Binding-site contacts:
Ligand atom C3 contacts residue ASN10 of chain 1.B at 3.9 Å.
Ligand atom C1 contacts residue ASN10 of chain 1.B at 1.4 Å.
Ligand atom C4 contacts residue ALA39 of chain 1.B at 4.0 Å (hydrophobic).
Ligand atom O3 contacts residue SER38 of chain 1.B at 4.0 Å.
Ligand atom N2 contacts residue PHE9 of chain 1.B at 4.5 Å.
Ligand atom C5 contacts residue ASN10 of chain 1.B at 3.7 Å.
Ligand atom C7 contacts residue GLY6 of chain 1.B at 3.8 Å.
Ligand atom O7 contacts residue GLY6 of chain 1.B at 3.6 Å.
Ligand atom O5 contacts residue ASN10 of chain 1.B at 2.4 Å (h-bond).
Ligand atom O4 contacts residue SER38 of chain 1.B at 3.7 Å.
Ligand atom O6 contacts residue VAL34 of chain 1.B at 3.7 Å.
Ligand atom C3 contacts residue ASN37 of chain 1.B at 3.3 Å.
Ligand atom O7 contacts residue ASN10 of chain 1.B at 4.1 Å.
Ligand atom C3 contacts residue SER38 of chain 1.B at 4.5 Å.
Ligand atom O3 contacts residue ALA39 of chain 1.B at 3.4 Å (h-bond).
Ligand atom C6 contacts residue VAL34 of chain 1.B at 4.2 Å (hydrophobic).
Ligand atom C7 contacts residue PHE5 of chain 1.B at 4.4 Å (hydrophobic).
Ligand atom C8 contacts residue PHE9 of chain 1.B at 3.9 Å (hydrophobic).
Ligand atom C4 contacts residue ASN10 of chain 1.B at 4.3 Å.
Ligand atom O3 contacts residue ASN37 of chain 1.B at 2.6 Å (h-bond).
Ligand atom C2 contacts residue ASN37 of chain 1.B at 4.3 Å.
Ligand atom C8 contacts residue LEU35 of chain 1.B at 3.8 Å (hydrophobic).
Ligand atom C7 contacts residue ASN10 of chain 1.B at 3.8 Å.
Ligand atom O4 contacts residue ALA39 of chain 1.B at 3.1 Å (h-bond).
Ligand atom N2 contacts residue ASN10 of chain 1.B at 3.0 Å (h-bond).
Ligand atom C8 contacts residue GLY6 of chain 1.B at 3.7 Å.
Ligand atom O3 contacts residue VAL34 of chain 1.B at 3.6 Å.
Ligand atom C8 contacts residue PHE5 of chain 1.B at 3.6 Å (hydrophobic).
Ligand atom C3 contacts residue ALA39 of chain 1.B at 4.1 Å (hydrophobic).
Ligand atom C4 contacts residue ASN37 of chain 1.B at 4.4 Å.
Ligand atom C2 contacts residue ASN10 of chain 1.B at 2.5 Å.
Ligand atom O4 contacts residue ASN37 of chain 1.B at 4.2 Å.

Sequence of chain 1.B:
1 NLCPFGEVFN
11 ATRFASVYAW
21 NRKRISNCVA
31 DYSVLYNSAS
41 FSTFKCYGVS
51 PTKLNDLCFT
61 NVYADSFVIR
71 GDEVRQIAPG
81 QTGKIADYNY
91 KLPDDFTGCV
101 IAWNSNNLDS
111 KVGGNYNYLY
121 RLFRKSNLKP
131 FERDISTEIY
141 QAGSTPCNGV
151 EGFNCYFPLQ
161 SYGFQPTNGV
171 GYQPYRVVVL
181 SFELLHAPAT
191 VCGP

The small molecule below binds the protein below.
Small molecule (SMILES): CC(=O)N[C@H]1[C@H](O[C@H]2[C@H](O)[C@@H](NC(C)=O)CO[C@@H]2CO)O[C@H](CO)[C@@H](O[C@@H]2O[C@H](CO[C@H]3O[C@H](CO)[C@@H](O)[C@H](O)[C@@H]3O)[C@@H](O)[C@H](O)[C@@H]2O)[C@@H]1O